This protein binds this small molecule.
Small molecule (SMILES): CC(=O)N[C@H]1[C@H](O[C@H]2[C@H](O)[C@@H](NC(C)=O)CO[C@@H]2CO)O[C@H](CO)[C@@H](O)[C@@H]1O

Binding-site contacts:
Ligand atom C5 contacts residue SER792 of chain 1.B at 3.9 Å.
Ligand atom C8 contacts residue ASN790 of chain 1.B at 4.0 Å.
Ligand atom C6 contacts residue GLN793 of chain 1.B at 3.8 Å.
Ligand atom C2 contacts residue SER792 of chain 1.B at 4.3 Å.
Ligand atom N2 contacts residue ASN790 of chain 1.B at 2.9 Å (h-bond).
Ligand atom C7 contacts residue ASN790 of chain 1.B at 3.3 Å.
Ligand atom C1 contacts residue ASN790 of chain 1.B at 1.4 Å.
Ligand atom O5 contacts residue ASN790 of chain 1.B at 2.4 Å (h-bond).
Ligand atom O5 contacts residue SER792 of chain 1.B at 4.0 Å.
Ligand atom C5 contacts residue ASN790 of chain 1.B at 3.7 Å.
Ligand atom C2 contacts residue ASN790 of chain 1.B at 2.5 Å.
Ligand atom C4 contacts residue ASN790 of chain 1.B at 4.3 Å.
Ligand atom C1 contacts residue SER792 of chain 1.B at 3.5 Å.
Ligand atom O6 contacts residue GLN793 of chain 1.B at 3.1 Å (h-bond).
Ligand atom C3 contacts residue ASN790 of chain 1.B at 3.8 Å.
Ligand atom O7 contacts residue ASN790 of chain 1.B at 3.5 Å (h-bond).
Ligand atom C5 contacts residue GLN793 of chain 1.B at 3.5 Å.
Ligand atom O5 contacts residue GLN793 of chain 1.B at 4.0 Å.
Ligand atom C3 contacts residue SER792 of chain 1.B at 4.2 Å.

Sequence of chain 1.B:
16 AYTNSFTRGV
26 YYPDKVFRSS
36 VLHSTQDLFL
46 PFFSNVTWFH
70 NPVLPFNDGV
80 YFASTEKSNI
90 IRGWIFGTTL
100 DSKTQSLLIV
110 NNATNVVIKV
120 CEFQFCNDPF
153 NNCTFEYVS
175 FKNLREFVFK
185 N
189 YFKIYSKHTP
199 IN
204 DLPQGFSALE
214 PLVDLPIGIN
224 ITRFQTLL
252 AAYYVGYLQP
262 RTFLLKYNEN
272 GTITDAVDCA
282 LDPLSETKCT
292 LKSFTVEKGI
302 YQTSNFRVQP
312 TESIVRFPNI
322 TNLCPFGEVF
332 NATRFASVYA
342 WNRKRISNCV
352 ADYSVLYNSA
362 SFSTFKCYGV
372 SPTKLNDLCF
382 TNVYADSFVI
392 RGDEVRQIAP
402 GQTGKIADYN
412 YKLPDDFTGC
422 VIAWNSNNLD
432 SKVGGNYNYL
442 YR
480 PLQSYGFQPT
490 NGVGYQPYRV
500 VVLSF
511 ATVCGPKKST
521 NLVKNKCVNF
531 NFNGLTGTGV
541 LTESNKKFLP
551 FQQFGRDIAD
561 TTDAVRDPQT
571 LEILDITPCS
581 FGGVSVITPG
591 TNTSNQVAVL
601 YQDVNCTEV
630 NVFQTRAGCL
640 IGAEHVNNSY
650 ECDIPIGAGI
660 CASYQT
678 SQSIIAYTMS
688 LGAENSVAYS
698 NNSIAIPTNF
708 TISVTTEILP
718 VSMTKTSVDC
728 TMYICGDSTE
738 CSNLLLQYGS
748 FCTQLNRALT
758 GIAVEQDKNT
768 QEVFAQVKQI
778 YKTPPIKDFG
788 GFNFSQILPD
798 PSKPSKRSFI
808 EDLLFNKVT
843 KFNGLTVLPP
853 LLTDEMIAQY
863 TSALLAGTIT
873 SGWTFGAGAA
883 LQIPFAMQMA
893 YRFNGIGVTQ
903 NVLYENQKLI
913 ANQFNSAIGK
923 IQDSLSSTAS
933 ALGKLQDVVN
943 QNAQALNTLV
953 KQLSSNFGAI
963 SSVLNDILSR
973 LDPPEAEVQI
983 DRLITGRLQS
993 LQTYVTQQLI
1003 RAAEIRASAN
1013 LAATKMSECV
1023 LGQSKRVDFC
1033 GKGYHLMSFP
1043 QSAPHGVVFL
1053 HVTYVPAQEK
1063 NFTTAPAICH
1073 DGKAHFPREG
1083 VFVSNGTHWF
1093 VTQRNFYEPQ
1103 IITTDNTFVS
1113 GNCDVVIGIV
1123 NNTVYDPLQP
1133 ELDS